Binding-site contacts:
Ligand atom OE1 contacts residue LYS196 of chain 1.A at 3.4 Å.
Ligand atom O2 contacts residue HIS47 of chain 1.A at 3.5 Å (h-bond).
Ligand atom NE contacts residue TRP219 of chain 1.A at 3.1 Å.
Ligand atom NH2 contacts residue ASP193 of chain 1.A at 3.2 Å (salt-bridge).
Ligand atom CZ contacts residue GLY220 of chain 1.A at 3.7 Å.
Ligand atom CB1 contacts residue CYS195 of chain 1.A at 3.7 Å (hydrophobic).
Ligand atom C3 contacts residue HIS47 of chain 1.A at 1.5 Å.
Ligand atom O2 contacts residue SER199 of chain 1.A at 2.1 Å (h-bond).
Ligand atom CZ contacts residue SER194 of chain 1.A at 3.5 Å.
Ligand atom N2 contacts residue TRP219 of chain 1.A at 3.7 Å.
Ligand atom CB1 contacts residue VAL217 of chain 1.A at 3.7 Å (hydrophobic).
Ligand atom CZ contacts residue TRP219 of chain 1.A at 3.6 Å (hydrophobic).
Ligand atom C2 contacts residue HIS47 of chain 1.A at 2.5 Å.
Ligand atom N2 contacts residue SER218 of chain 1.A at 2.8 Å (h-bond).
Ligand atom CA1 contacts residue SER218 of chain 1.A at 3.6 Å.
Ligand atom NH1 contacts residue GLY222 of chain 1.A at 3.0 Å (h-bond).
Ligand atom N2 contacts residue SER199 of chain 1.A at 3.3 Å (h-bond).
Ligand atom N contacts residue GLY220 of chain 1.A at 3.2 Å (h-bond).
Ligand atom C1 contacts residue SER218 of chain 1.A at 3.6 Å.
Ligand atom NH1 contacts residue ASP193 of chain 1.A at 3.5 Å (salt-bridge).
Ligand atom NH1 contacts residue GLY220 of chain 1.A at 2.9 Å.
Ligand atom CA1 contacts residue TYR95 of chain 1.A at 3.0 Å (hydrophobic).
Ligand atom CA2 contacts residue SER199 of chain 1.A at 2.7 Å.
Ligand atom O contacts residue GLY220 of chain 1.A at 3.0 Å (h-bond).
Ligand atom CB contacts residue SO41 of chain 1.F at 2.8 Å.
Ligand atom NH2 contacts residue SER194 of chain 1.A at 2.3 Å (h-bond).
Ligand atom CA contacts residue SO41 of chain 1.F at 3.1 Å.
Ligand atom N contacts residue SO41 of chain 1.F at 2.4 Å (h-bond).
Ligand atom CA2 contacts residue SER218 of chain 1.A at 3.7 Å.
Ligand atom O2 contacts residue GLY197 of chain 1.A at 3.5 Å (h-bond).
Ligand atom N2 contacts residue HIS47 of chain 1.A at 3.5 Å (h-bond).
Ligand atom CB1 contacts residue SER199 of chain 1.A at 3.1 Å.
Ligand atom CA2 contacts residue HIS47 of chain 1.A at 3.6 Å.
Ligand atom C2 contacts residue SER199 of chain 1.A at 1.5 Å.
Ligand atom C contacts residue GLY220 of chain 1.A at 3.7 Å.
Ligand atom NH1 contacts residue TRP219 of chain 1.A at 3.7 Å.
Ligand atom NE contacts residue GLY220 of chain 1.A at 3.3 Å (h-bond).
Ligand atom O1 contacts residue LYS196 of chain 1.A at 3.7 Å.
Ligand atom C3 contacts residue SER199 of chain 1.A at 2.5 Å.
Ligand atom CA1 contacts residue TRP219 of chain 1.A at 3.6 Å (hydrophobic).

Sequence of chain 1.A:
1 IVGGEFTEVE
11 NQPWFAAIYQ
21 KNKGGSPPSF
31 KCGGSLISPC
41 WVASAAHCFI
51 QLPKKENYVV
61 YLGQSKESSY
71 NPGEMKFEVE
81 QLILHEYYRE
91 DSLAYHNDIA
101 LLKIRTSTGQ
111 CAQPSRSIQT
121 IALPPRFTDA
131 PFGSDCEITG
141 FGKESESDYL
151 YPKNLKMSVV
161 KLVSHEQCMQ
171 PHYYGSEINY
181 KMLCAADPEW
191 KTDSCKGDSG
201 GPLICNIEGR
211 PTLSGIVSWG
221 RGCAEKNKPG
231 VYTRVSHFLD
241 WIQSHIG

This small molecule binds to this protein.
Small molecule (SMILES): NC(=[NH2+])NCCC[C@H](NC(=O)CNC(=O)[C@@H](N)CCC(=O)O)[C@H](O)CCl